Sequence of chain 1.A:
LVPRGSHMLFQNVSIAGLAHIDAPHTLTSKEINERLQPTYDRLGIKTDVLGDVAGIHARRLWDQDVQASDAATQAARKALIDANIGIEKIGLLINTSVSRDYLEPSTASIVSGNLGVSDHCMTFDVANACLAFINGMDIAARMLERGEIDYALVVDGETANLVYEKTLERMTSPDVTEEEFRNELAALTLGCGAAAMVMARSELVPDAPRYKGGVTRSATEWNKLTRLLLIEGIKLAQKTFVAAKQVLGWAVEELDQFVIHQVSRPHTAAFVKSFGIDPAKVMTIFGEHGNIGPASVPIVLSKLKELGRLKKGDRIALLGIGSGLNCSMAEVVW

The protein below binds the small molecule below.
Small molecule (SMILES): C/C=C/C/C=C/CCC(=O)[C@@H](O)CC(N)=O

Binding-site contacts:
Ligand atom O3 contacts residue HIS272 of chain 2.A at 3.0 Å.
Ligand atom O2 contacts residue ALA129 of chain 2.A at 3.1 Å.
Ligand atom C11 contacts residue ILE332 of chain 2.A at 4.0 Å (hydrophobic).
Ligand atom C1 contacts residue CYS130 of chain 2.A at 2.8 Å (hydrophobic).
Ligand atom C12 contacts residue ILE332 of chain 2.A at 3.8 Å (hydrophobic).
Ligand atom C3 contacts residue HIS272 of chain 2.A at 3.9 Å.
Ligand atom C9 contacts residue LEU240 of chain 2.A at 3.9 Å (hydrophobic).
Ligand atom C10 contacts residue HIS278 of chain 2.A at 3.9 Å.
Ligand atom C8 contacts residue ILE332 of chain 2.A at 4.0 Å (hydrophobic).
Ligand atom O1 contacts residue SER334 of chain 2.A at 3.8 Å.
Ligand atom O2 contacts residue SER334 of chain 2.A at 3.0 Å (h-bond).
Ligand atom C7 contacts residue LEU240 of chain 2.A at 3.9 Å (hydrophobic).
Ligand atom C12 contacts residue ILE245 of chain 2.A at 4.1 Å (hydrophobic).
Ligand atom C3 contacts residue ASN302 of chain 2.A at 3.9 Å.
Ligand atom O3 contacts residue ASN302 of chain 2.A at 2.9 Å (h-bond).
Ligand atom C1 contacts residue SER334 of chain 2.A at 3.5 Å.
Ligand atom N1 contacts residue GLY333 of chain 2.A at 3.9 Å.
Ligand atom O2 contacts residue GLY333 of chain 2.A at 3.1 Å.
Ligand atom O2 contacts residue CYS130 of chain 2.A at 2.9 Å (h-bond).
Ligand atom O3 contacts residue VAL274 of chain 2.A at 3.8 Å.
Ligand atom C7 contacts residue VAL274 of chain 2.A at 4.0 Å (hydrophobic).
Ligand atom O3 contacts residue CYS130 of chain 2.A at 3.3 Å (h-bond).
Ligand atom C1 contacts residue GLY333 of chain 2.A at 3.8 Å.
Ligand atom C8 contacts residue LEU240 of chain 2.A at 4.1 Å (hydrophobic).
Ligand atom C3 contacts residue CYS130 of chain 2.A at 2.9 Å (hydrophobic).
Ligand atom C5 contacts residue VAL274 of chain 2.A at 3.5 Å (hydrophobic).
Ligand atom N1 contacts residue GLU104 of chain 1.A at 3.8 Å.
Ligand atom C2 contacts residue CYS130 of chain 2.A at 1.9 Å (hydrophobic).
Ligand atom N1 contacts residue CYS130 of chain 2.A at 4.1 Å.
Ligand atom C11 contacts residue LEU241 of chain 2.A at 3.5 Å (hydrophobic).
Ligand atom C12 contacts residue HIS278 of chain 2.A at 3.9 Å.
Ligand atom C1 contacts residue ALA129 of chain 2.A at 4.0 Å (hydrophobic).
Ligand atom O1 contacts residue GLU104 of chain 1.A at 3.5 Å (salt-bridge).
Ligand atom C1 contacts residue GLU104 of chain 1.A at 4.1 Å.
Ligand atom C10 contacts residue ILE332 of chain 2.A at 4.2 Å (hydrophobic).
Ligand atom C9 contacts residue HIS278 of chain 2.A at 4.0 Å.
Ligand atom C11 contacts residue HIS278 of chain 2.A at 3.7 Å.
Ligand atom C2 contacts residue HIS272 of chain 2.A at 3.6 Å.
Ligand atom N1 contacts residue SER334 of chain 2.A at 2.5 Å (h-bond).
Ligand atom C12 contacts residue LEU241 of chain 2.A at 3.7 Å (hydrophobic).

Sequence of chain 2.A:
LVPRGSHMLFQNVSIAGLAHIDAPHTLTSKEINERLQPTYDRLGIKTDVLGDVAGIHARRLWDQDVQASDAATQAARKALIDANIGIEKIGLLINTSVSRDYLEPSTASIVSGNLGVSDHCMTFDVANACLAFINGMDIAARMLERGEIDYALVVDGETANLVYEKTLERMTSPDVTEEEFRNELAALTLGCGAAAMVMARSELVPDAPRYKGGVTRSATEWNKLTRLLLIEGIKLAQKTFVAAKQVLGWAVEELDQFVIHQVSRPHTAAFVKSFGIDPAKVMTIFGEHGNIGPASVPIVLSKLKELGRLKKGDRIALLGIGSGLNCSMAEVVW